Sequence of chain 1.A:
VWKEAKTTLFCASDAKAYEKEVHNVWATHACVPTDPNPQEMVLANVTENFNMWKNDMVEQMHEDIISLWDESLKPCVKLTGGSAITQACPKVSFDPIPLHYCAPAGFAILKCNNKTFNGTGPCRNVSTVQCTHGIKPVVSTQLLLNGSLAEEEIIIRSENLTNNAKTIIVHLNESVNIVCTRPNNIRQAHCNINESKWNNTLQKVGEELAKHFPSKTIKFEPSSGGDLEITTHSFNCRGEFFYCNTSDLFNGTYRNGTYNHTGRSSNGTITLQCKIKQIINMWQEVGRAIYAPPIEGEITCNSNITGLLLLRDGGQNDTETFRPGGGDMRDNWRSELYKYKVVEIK

Binding-site contacts:
Ligand atom N2 contacts residue ASN253 of chain 1.A at 2.7 Å (h-bond).
Ligand atom O5 contacts residue ASN253 of chain 1.A at 2.4 Å (h-bond).
Ligand atom C8 contacts residue THR239 of chain 1.A at 4.0 Å.
Ligand atom O7 contacts residue LEU236 of chain 1.A at 4.4 Å.
Ligand atom C3 contacts residue ASN253 of chain 1.A at 3.7 Å.
Ligand atom O7 contacts residue ASN253 of chain 1.A at 3.4 Å (h-bond).
Ligand atom C5 contacts residue SER255 of chain 1.A at 3.8 Å.
Ligand atom O5 contacts residue SER255 of chain 1.A at 3.7 Å.
Ligand atom C1 contacts residue SER255 of chain 1.A at 3.5 Å.
Ligand atom C2 contacts residue ASN253 of chain 1.A at 2.3 Å.
Ligand atom C5 contacts residue ASN253 of chain 1.A at 3.6 Å.
Ligand atom C1 contacts residue ASN253 of chain 1.A at 1.4 Å.
Ligand atom C7 contacts residue ASN253 of chain 1.A at 3.4 Å.
Ligand atom C8 contacts residue LEU236 of chain 1.A at 4.3 Å (hydrophobic).
Ligand atom C4 contacts residue ASN253 of chain 1.A at 4.1 Å.

A small-molecule ligand and the protein it binds are described below.
Small molecule (SMILES): CC(=O)N[C@@H]1[C@@H](O)[C@H](O)[C@@H](CO)O[C@H]1O